Binding-site contacts:
Ligand atom C3 contacts residue TYR84 of chain 1.A at 4.2 Å (hydrophobic).
Ligand atom O33 contacts residue LYS85 of chain 1.A at 3.5 Å.
Ligand atom C2 contacts residue TYR84 of chain 1.A at 4.1 Å (hydrophobic).
Ligand atom O5 contacts residue LYS110 of chain 1.A at 4.2 Å.
Ligand atom O32 contacts residue TYR66 of chain 1.A at 4.2 Å.
Ligand atom O31 contacts residue TYR84 of chain 1.A at 3.2 Å (h-bond).
Ligand atom O13 contacts residue LYS110 of chain 1.A at 3.7 Å.
Ligand atom C4 contacts residue TYR84 of chain 1.A at 4.1 Å (hydrophobic).
Ligand atom C4 contacts residue ARG124 of chain 1.A at 3.7 Å.
Ligand atom O3 contacts residue TYR84 of chain 1.A at 3.5 Å.
Ligand atom P1 contacts residue LYS110 of chain 1.A at 4.3 Å.
Ligand atom O3 contacts residue LYS85 of chain 1.A at 3.3 Å (salt-bridge).
Ligand atom P3 contacts residue LYS85 of chain 1.A at 3.9 Å.
Ligand atom O31 contacts residue ARG83 of chain 1.A at 3.4 Å (salt-bridge).
Ligand atom P3 contacts residue ARG83 of chain 1.A at 4.3 Å.
Ligand atom O5 contacts residue ARG124 of chain 1.A at 3.6 Å.
Ligand atom O6 contacts residue LYS110 of chain 1.A at 3.1 Å.
Ligand atom O1 contacts residue LYS110 of chain 1.A at 3.5 Å.
Ligand atom O33 contacts residue ARG83 of chain 1.A at 3.2 Å (salt-bridge).
Ligand atom O2 contacts residue LYS85 of chain 1.A at 4.2 Å.
Ligand atom O4 contacts residue ARG124 of chain 1.A at 3.3 Å (salt-bridge).
Ligand atom O2 contacts residue ASP88 of chain 1.A at 4.5 Å.
Ligand atom O33 contacts residue TYR66 of chain 1.A at 4.4 Å.
Ligand atom O2 contacts residue TYR84 of chain 1.A at 3.0 Å.
Ligand atom O31 contacts residue ILE67 of chain 1.A at 4.2 Å.
Ligand atom O31 contacts residue TYR66 of chain 1.A at 4.2 Å.
Ligand atom O2 contacts residue LYS110 of chain 1.A at 4.4 Å.
Ligand atom O4 contacts residue TYR84 of chain 1.A at 4.5 Å.
Ligand atom C1 contacts residue LYS110 of chain 1.A at 4.3 Å.
Ligand atom O31 contacts residue LYS85 of chain 1.A at 3.1 Å (salt-bridge).
Ligand atom C6 contacts residue LYS110 of chain 1.A at 3.8 Å.
Ligand atom P3 contacts residue TYR84 of chain 1.A at 4.1 Å.

Sequence of chain 1.A:
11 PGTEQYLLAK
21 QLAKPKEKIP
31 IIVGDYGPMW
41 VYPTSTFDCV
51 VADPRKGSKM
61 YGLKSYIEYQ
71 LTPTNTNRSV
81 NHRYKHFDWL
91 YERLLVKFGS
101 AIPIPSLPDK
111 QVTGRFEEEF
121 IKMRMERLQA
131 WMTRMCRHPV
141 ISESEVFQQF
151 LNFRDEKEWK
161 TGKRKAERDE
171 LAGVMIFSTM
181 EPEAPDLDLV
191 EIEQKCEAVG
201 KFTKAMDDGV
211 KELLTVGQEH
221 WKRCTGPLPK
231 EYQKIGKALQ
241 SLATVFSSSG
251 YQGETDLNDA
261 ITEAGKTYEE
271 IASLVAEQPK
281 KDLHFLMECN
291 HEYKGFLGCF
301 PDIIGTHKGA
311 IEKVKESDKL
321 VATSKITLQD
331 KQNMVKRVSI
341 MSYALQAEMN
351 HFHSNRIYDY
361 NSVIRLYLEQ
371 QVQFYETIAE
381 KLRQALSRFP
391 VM

This protein binds this small molecule.
Small molecule (SMILES): CCCC(=O)OC[C@@H](CO[P](=O)(O)O[C@@H]1[C@H](O)[C@H](OP(=O)(O)O)[C@@H](O)[C@H](O)[C@H]1O)OC(=O)CCC